The protein below binds the small molecule below.
Small molecule (SMILES): N/C(=C1\C(=O)C(=O)N(c2ccc(O)c(C(=O)O)c2)[C@@H]1c1ccc([N+](=O)[O-])cc1)c1ccccc1

Sequence of chain 2.A:
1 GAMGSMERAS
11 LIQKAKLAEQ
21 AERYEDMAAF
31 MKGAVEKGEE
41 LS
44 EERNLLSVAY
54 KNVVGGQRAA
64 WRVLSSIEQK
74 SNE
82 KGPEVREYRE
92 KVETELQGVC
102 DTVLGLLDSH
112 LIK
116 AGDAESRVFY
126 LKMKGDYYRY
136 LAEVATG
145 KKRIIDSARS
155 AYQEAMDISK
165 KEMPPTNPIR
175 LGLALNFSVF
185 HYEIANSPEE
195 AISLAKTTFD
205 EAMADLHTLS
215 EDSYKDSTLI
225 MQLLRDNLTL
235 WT

Sequence of chain 2.B:
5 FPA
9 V

Binding-site contacts:
Ligand atom O21 contacts residue PHE124 of chain 2.A at 3.6 Å.
Ligand atom O21 contacts residue ILE173 of chain 2.A at 3.5 Å.
Ligand atom N01 contacts residue VAL51 of chain 2.A at 3.5 Å.
Ligand atom O21 contacts residue ASN47 of chain 2.A at 3.4 Å (h-bond).
Ligand atom O23 contacts residue ASN47 of chain 2.A at 3.2 Å.
Ligand atom C27 contacts residue ASN47 of chain 2.A at 3.0 Å.
Ligand atom C18 contacts residue ASP220 of chain 2.A at 3.7 Å.
Ligand atom C10 contacts residue ASP220 of chain 2.A at 3.3 Å.
Ligand atom N32 contacts residue LYS127 of chain 2.A at 3.6 Å.
Ligand atom O33 contacts residue GLY176 of chain 2.A at 3.2 Å.
Ligand atom O33 contacts residue LYS127 of chain 2.A at 3.3 Å.
Ligand atom C17 contacts residue PRO172 of chain 2.A at 3.6 Å (hydrophobic).
Ligand atom C29 contacts residue ILE173 of chain 2.A at 3.2 Å (hydrophobic).
Ligand atom C28 contacts residue ASN47 of chain 2.A at 3.7 Å.
Ligand atom C30 contacts residue ILE224 of chain 2.A at 3.8 Å (hydrophobic).
Ligand atom C30 contacts residue ILE173 of chain 2.A at 3.7 Å (hydrophobic).
Ligand atom O20 contacts residue GLU120 of chain 2.A at 3.4 Å (salt-bridge).
Ligand atom O33 contacts residue VAL9 of chain 2.B at 3.6 Å.
Ligand atom C13 contacts residue ILE173 of chain 2.A at 3.5 Å (hydrophobic).
Ligand atom C14 contacts residue ILE173 of chain 2.A at 3.6 Å (hydrophobic).
Ligand atom C13 contacts residue ASN47 of chain 2.A at 3.6 Å.
Ligand atom C05 contacts residue VAL9 of chain 2.B at 3.7 Å (hydrophobic).
Ligand atom N32 contacts residue ILE173 of chain 2.A at 3.7 Å.
Ligand atom C07 contacts residue ASP220 of chain 2.A at 3.7 Å.
Ligand atom C19 contacts residue CSO43 of chain 2.A at 3.8 Å.
Ligand atom C28 contacts residue ILE173 of chain 2.A at 3.3 Å (hydrophobic).
Ligand atom O34 contacts residue LYS127 of chain 2.A at 3.0 Å (salt-bridge).
Ligand atom C08 contacts residue ASP220 of chain 2.A at 3.5 Å.
Ligand atom C27 contacts residue ILE173 of chain 2.A at 3.7 Å (hydrophobic).
Ligand atom O16 contacts residue ASN171 of chain 2.A at 3.6 Å (h-bond).
Ligand atom N11 contacts residue ASP220 of chain 2.A at 3.8 Å.
Ligand atom O33 contacts residue PRO172 of chain 2.A at 3.6 Å.
Ligand atom C06 contacts residue VAL9 of chain 2.B at 3.9 Å (hydrophobic).
Ligand atom N11 contacts residue ASN47 of chain 2.A at 3.6 Å (h-bond).
Ligand atom C22 contacts residue ASN47 of chain 2.A at 3.3 Å.
Ligand atom C24 contacts residue ASN47 of chain 2.A at 3.8 Å.
Ligand atom O21 contacts residue CSO43 of chain 2.A at 3.6 Å (h-bond).
Ligand atom C17 contacts residue SER217 of chain 2.A at 3.8 Å.
Ligand atom O20 contacts residue ILE173 of chain 2.A at 3.7 Å.
Ligand atom C19 contacts residue ILE173 of chain 2.A at 3.3 Å (hydrophobic).